Sequence of chain 1.A:
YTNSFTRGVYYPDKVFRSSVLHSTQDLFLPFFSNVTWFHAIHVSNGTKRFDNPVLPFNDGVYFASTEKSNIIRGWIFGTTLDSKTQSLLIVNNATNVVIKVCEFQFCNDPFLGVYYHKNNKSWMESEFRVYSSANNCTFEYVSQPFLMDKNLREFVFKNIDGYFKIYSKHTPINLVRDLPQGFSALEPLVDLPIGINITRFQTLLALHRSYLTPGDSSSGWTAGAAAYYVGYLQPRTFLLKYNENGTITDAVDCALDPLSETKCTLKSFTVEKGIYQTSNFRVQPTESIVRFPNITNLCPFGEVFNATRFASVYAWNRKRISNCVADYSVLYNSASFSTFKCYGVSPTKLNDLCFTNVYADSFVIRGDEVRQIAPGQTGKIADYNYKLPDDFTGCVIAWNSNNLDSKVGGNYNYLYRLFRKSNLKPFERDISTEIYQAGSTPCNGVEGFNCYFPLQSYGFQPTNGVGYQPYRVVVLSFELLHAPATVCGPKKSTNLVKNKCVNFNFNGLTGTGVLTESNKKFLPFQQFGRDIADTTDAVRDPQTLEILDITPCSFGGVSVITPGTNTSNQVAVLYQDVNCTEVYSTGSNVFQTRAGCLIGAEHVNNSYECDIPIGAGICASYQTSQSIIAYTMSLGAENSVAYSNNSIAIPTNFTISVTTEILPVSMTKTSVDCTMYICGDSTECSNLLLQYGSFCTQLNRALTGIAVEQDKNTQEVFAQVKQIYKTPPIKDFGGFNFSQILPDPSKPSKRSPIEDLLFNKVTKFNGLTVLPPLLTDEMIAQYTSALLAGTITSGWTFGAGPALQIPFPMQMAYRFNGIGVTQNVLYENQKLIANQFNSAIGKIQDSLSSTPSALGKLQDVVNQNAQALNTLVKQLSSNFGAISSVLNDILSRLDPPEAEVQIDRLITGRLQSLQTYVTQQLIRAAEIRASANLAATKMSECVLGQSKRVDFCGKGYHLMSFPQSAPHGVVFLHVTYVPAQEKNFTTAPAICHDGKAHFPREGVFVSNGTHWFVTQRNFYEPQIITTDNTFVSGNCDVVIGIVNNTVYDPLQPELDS

Binding-site contacts:
Ligand atom N2 contacts residue ASN1131 of chain 1.A at 2.9 Å (h-bond).
Ligand atom C8 contacts residue ILE1129 of chain 1.A at 4.0 Å (hydrophobic).
Ligand atom O5 contacts residue ASN1131 of chain 1.A at 2.4 Å (h-bond).
Ligand atom C2 contacts residue ASN1131 of chain 1.A at 2.5 Å.
Ligand atom C4 contacts residue ASN1131 of chain 1.A at 4.2 Å.
Ligand atom C3 contacts residue ASN1131 of chain 1.A at 3.8 Å.
Ligand atom O7 contacts residue ASN1131 of chain 1.A at 3.2 Å (h-bond).
Ligand atom C1 contacts residue ASN1131 of chain 1.A at 1.4 Å.
Ligand atom C5 contacts residue ASN1131 of chain 1.A at 3.7 Å.
Ligand atom C7 contacts residue ASN1131 of chain 1.A at 3.2 Å.
Ligand atom C8 contacts residue ASN1131 of chain 1.A at 4.3 Å.

The small molecule below binds the protein below.
Small molecule (SMILES): CC(=O)N[C@@H]1[C@@H](O)[C@H](O)[C@@H](CO)O[C@H]1O